Binding-site contacts:
Ligand atom C1 contacts residue GLY211 of chain 1.F at 3.6 Å.
Ligand atom O3 contacts residue MG1 of chain 1.GA at 4.2 Å.
Ligand atom O4 contacts residue ARG87 of chain 1.F at 4.0 Å.
Ligand atom O2 contacts residue ASP212 of chain 1.F at 3.9 Å.
Ligand atom O1 contacts residue MG1 of chain 1.GA at 2.4 Å.
Ligand atom C2 contacts residue MG1 of chain 1.GA at 2.9 Å.
Ligand atom O2 contacts residue LYS186 of chain 1.F at 2.9 Å (salt-bridge).
Ligand atom C1 contacts residue ASP212 of chain 1.F at 3.8 Å.
Ligand atom C2 contacts residue ALA209 of chain 1.F at 3.8 Å (hydrophobic).
Ligand atom O1 contacts residue GLY211 of chain 1.F at 3.6 Å.
Ligand atom O3 contacts residue ARG210 of chain 1.F at 3.6 Å (salt-bridge).
Ligand atom C1 contacts residue MG1 of chain 1.GA at 3.0 Å.
Ligand atom O4 contacts residue MET276 of chain 1.F at 4.3 Å.
Ligand atom C1 contacts residue ARG210 of chain 1.F at 4.4 Å.
Ligand atom O3 contacts residue GLY211 of chain 1.F at 2.9 Å (h-bond).
Ligand atom C1 contacts residue GLU188 of chain 1.F at 3.7 Å.
Ligand atom O4 contacts residue THR244 of chain 1.F at 3.6 Å (h-bond).
Ligand atom O4 contacts residue LYS186 of chain 1.F at 3.7 Å.
Ligand atom O2 contacts residue ALA209 of chain 1.F at 4.1 Å.
Ligand atom C1 contacts residue THR244 of chain 1.F at 3.5 Å.
Ligand atom O2 contacts residue MG1 of chain 1.GA at 2.0 Å.
Ligand atom O1 contacts residue ASP212 of chain 1.F at 2.8 Å (salt-bridge).
Ligand atom C2 contacts residue THR244 of chain 1.F at 4.0 Å.
Ligand atom O1 contacts residue GLU188 of chain 1.F at 3.0 Å (salt-bridge).
Ligand atom O4 contacts residue MET207 of chain 1.F at 4.4 Å.
Ligand atom O4 contacts residue MG1 of chain 1.GA at 4.0 Å.
Ligand atom C1 contacts residue ALA209 of chain 1.F at 3.5 Å (hydrophobic).
Ligand atom O1 contacts residue ALA209 of chain 1.F at 3.7 Å.
Ligand atom O3 contacts residue ALA209 of chain 1.F at 3.4 Å.
Ligand atom O3 contacts residue THR244 of chain 1.F at 2.5 Å (h-bond).
Ligand atom C2 contacts residue GLU188 of chain 1.F at 3.8 Å.
Ligand atom O3 contacts residue ASP212 of chain 1.F at 4.0 Å.
Ligand atom C2 contacts residue LYS186 of chain 1.F at 3.6 Å.
Ligand atom O4 contacts residue ALA209 of chain 1.F at 4.3 Å.
Ligand atom O2 contacts residue GLU188 of chain 1.F at 3.0 Å (salt-bridge).

A protein and the small-molecule ligand that binds it are described below.
Small molecule (SMILES): O=C([O-])C(=O)[O-]

Sequence of chain 1.F:
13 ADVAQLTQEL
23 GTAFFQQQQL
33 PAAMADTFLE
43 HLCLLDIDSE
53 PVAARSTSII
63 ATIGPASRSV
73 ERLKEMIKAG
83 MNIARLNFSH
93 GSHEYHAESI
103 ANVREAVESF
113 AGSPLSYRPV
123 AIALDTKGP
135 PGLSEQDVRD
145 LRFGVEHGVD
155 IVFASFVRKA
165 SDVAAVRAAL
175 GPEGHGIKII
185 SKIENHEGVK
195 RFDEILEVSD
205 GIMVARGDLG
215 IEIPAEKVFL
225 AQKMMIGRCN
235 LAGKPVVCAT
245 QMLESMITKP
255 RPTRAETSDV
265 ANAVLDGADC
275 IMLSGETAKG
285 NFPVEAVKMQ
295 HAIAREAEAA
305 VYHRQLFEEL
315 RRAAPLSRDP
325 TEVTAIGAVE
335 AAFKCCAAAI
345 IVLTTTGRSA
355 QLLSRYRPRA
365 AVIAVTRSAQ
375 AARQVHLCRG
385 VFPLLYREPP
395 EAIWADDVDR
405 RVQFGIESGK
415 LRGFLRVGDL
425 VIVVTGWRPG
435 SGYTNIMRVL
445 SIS